A protein and the small-molecule ligand that binds it are described below.
Small molecule (SMILES): [H]/N=C(\N)c1cc(-c2ccccc2)c(CNC(=O)c2cccc3c2OCC3)s1

Sequence of chain 2.A:
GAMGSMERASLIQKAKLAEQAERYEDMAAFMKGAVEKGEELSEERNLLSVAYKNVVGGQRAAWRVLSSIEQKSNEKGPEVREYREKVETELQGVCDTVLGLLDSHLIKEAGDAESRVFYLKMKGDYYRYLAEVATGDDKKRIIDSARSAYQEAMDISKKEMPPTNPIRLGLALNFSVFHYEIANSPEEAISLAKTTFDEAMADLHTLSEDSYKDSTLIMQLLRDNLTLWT

Binding-site contacts:
Ligand atom C15 contacts residue 09W1 of chain 2.G at 3.6 Å.
Ligand atom N09 contacts residue 09W1 of chain 2.G at 3.4 Å.
Ligand atom C19 contacts residue LEU223 of chain 2.A at 3.5 Å (hydrophobic).
Ligand atom C24 contacts residue GLU44 of chain 2.A at 3.7 Å.
Ligand atom C02 contacts residue GLU19 of chain 2.A at 3.6 Å.
Ligand atom N03 contacts residue GLU19 of chain 2.A at 2.9 Å (salt-bridge).
Ligand atom C18 contacts residue ILE224 of chain 2.A at 4.1 Å (hydrophobic).
Ligand atom C19 contacts residue 09W1 of chain 2.G at 3.9 Å.
Ligand atom C15 contacts residue ASN47 of chain 2.A at 4.0 Å.
Ligand atom C08 contacts residue 09W1 of chain 2.G at 3.4 Å.
Ligand atom C27 contacts residue GLU44 of chain 2.A at 3.7 Å.
Ligand atom N01 contacts residue GLU19 of chain 2.A at 2.8 Å (salt-bridge).
Ligand atom O14 contacts residue ASN47 of chain 2.A at 3.2 Å (h-bond).
Ligand atom C26 contacts residue CSO43 of chain 2.A at 3.8 Å.
Ligand atom C22 contacts residue GLU44 of chain 2.A at 4.0 Å.
Ligand atom C16 contacts residue 09W1 of chain 2.G at 3.6 Å.
Ligand atom C08 contacts residue ASN47 of chain 2.A at 3.4 Å.
Ligand atom C07 contacts residue ASN47 of chain 2.A at 3.6 Å.
Ligand atom C06 contacts residue ASN47 of chain 2.A at 4.0 Å.
Ligand atom N03 contacts residue VAL51 of chain 2.A at 3.8 Å.
Ligand atom C04 contacts residue ASN47 of chain 2.A at 4.1 Å.
Ligand atom O14 contacts residue 09W1 of chain 2.G at 3.2 Å.
Ligand atom C25 contacts residue GLU44 of chain 2.A at 3.8 Å.
Ligand atom C26 contacts residue 09W1 of chain 2.G at 3.7 Å.
Ligand atom C12 contacts residue 09W1 of chain 2.G at 3.5 Å.
Ligand atom C13 contacts residue 09W1 of chain 2.G at 3.3 Å.
Ligand atom C23 contacts residue GLU44 of chain 2.A at 3.7 Å.
Ligand atom O11 contacts residue 09W1 of chain 2.G at 3.7 Å.
Ligand atom N09 contacts residue ASN47 of chain 2.A at 3.1 Å (h-bond).
Ligand atom N01 contacts residue LEU48 of chain 2.A at 3.4 Å.
Ligand atom C27 contacts residue ASN47 of chain 2.A at 4.0 Å.
Ligand atom C27 contacts residue CSO43 of chain 2.A at 4.0 Å.
Ligand atom C17 contacts residue 09W1 of chain 2.G at 3.5 Å.
Ligand atom C26 contacts residue GLU44 of chain 2.A at 3.9 Å.
Ligand atom C20 contacts residue 09W1 of chain 2.G at 3.5 Å.
Ligand atom C25 contacts residue 09W1 of chain 2.G at 3.6 Å.
Ligand atom C18 contacts residue 09W1 of chain 2.G at 4.2 Å.
Ligand atom C27 contacts residue 09W1 of chain 2.G at 3.9 Å.
Ligand atom S21 contacts residue ASN47 of chain 2.A at 3.8 Å.
Ligand atom C10 contacts residue 09W1 of chain 2.G at 3.7 Å.